Sequence of chain 3.A:
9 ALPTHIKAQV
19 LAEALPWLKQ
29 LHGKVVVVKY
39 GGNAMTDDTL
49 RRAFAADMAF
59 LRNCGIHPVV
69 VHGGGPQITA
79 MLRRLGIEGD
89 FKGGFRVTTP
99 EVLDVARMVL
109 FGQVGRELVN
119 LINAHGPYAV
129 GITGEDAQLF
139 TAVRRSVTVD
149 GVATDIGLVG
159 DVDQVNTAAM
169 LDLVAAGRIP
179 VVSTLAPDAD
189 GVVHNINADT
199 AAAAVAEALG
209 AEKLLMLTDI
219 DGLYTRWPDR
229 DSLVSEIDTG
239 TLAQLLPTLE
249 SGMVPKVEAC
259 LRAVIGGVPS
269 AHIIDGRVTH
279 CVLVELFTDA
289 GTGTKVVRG

The small molecule below binds the protein below.
Small molecule (SMILES): NC(=[NH2+])NCCC[C@H](N)C(=O)O

Binding-site contacts:
Ligand atom NH1 contacts residue THR292 of chain 3.A at 3.5 Å (h-bond).
Ligand atom CZ contacts residue GLU283 of chain 3.A at 3.4 Å.
Ligand atom O contacts residue TRP25 of chain 3.A at 3.8 Å.
Ligand atom NE contacts residue LYS293 of chain 3.A at 3.9 Å.
Ligand atom C contacts residue TRP25 of chain 3.A at 3.8 Å (hydrophobic).
Ligand atom N contacts residue LEU284 of chain 3.A at 2.7 Å (h-bond).
Ligand atom NE contacts residue GLU283 of chain 3.A at 2.7 Å (salt-bridge).
Ligand atom N contacts residue THR286 of chain 3.A at 2.8 Å (h-bond).
Ligand atom CB contacts residue ASP287 of chain 3.A at 3.7 Å.
Ligand atom CB contacts residue THR286 of chain 3.A at 3.6 Å.
Ligand atom O contacts residue HIS270 of chain 3.A at 3.3 Å.
Ligand atom O contacts residue LYS293 of chain 3.A at 2.8 Å (salt-bridge).
Ligand atom NH2 contacts residue ALA288 of chain 3.A at 3.2 Å (h-bond).
Ligand atom CZ contacts residue SER233 of chain 3.A at 3.5 Å.
Ligand atom NH2 contacts residue SER233 of chain 3.A at 2.8 Å (h-bond).
Ligand atom OXT contacts residue LEU284 of chain 3.A at 3.6 Å.
Ligand atom CA contacts residue GLU283 of chain 3.A at 3.6 Å.
Ligand atom CD contacts residue ALA288 of chain 3.A at 3.8 Å (hydrophobic).
Ligand atom NH1 contacts residue GLY291 of chain 3.A at 2.9 Å (h-bond).
Ligand atom C contacts residue HIS270 of chain 3.A at 3.7 Å.
Ligand atom CA contacts residue THR286 of chain 3.A at 3.7 Å.
Ligand atom CA contacts residue TRP25 of chain 3.A at 3.5 Å (hydrophobic).
Ligand atom OXT contacts residue HIS270 of chain 3.A at 3.6 Å.
Ligand atom N contacts residue GLU283 of chain 3.A at 2.7 Å (salt-bridge).
Ligand atom OXT contacts residue GLU283 of chain 3.A at 3.3 Å (salt-bridge).
Ligand atom CZ contacts residue LYS293 of chain 3.A at 3.7 Å.
Ligand atom OXT contacts residue LYS211 of chain 3.A at 3.2 Å (salt-bridge).
Ligand atom NE contacts residue GLY289 of chain 3.A at 3.7 Å.
Ligand atom NE contacts residue ALA288 of chain 3.A at 3.6 Å (h-bond).
Ligand atom NH1 contacts residue GLU283 of chain 3.A at 3.3 Å (salt-bridge).
Ligand atom CZ contacts residue ALA288 of chain 3.A at 3.4 Å (hydrophobic).
Ligand atom NH1 contacts residue SER233 of chain 3.A at 3.3 Å (h-bond).
Ligand atom CD contacts residue GLU283 of chain 3.A at 3.8 Å.
Ligand atom C contacts residue LYS211 of chain 3.A at 3.3 Å.
Ligand atom NH1 contacts residue LYS293 of chain 3.A at 3.5 Å (salt-bridge).
Ligand atom C contacts residue GLU283 of chain 3.A at 3.7 Å.
Ligand atom CG contacts residue GLU283 of chain 3.A at 3.3 Å.
Ligand atom N contacts residue TRP25 of chain 3.A at 3.6 Å.
Ligand atom CD contacts residue ASP287 of chain 3.A at 3.5 Å.
Ligand atom O contacts residue LYS211 of chain 3.A at 2.8 Å (salt-bridge).